Binding-site contacts:
Ligand atom O2 contacts residue THR45 of chain 1.A at 2.9 Å (h-bond).
Ligand atom O2A contacts residue LYS66 of chain 1.A at 3.8 Å.
Ligand atom C5 contacts residue ASP121 of chain 1.A at 4.2 Å.
Ligand atom O2 contacts residue HIS12 of chain 1.A at 3.3 Å.
Ligand atom C4 contacts residue THR45 of chain 1.A at 3.5 Å.
Ligand atom N3 contacts residue VAL43 of chain 1.A at 4.2 Å.
Ligand atom O2 contacts residue VAL43 of chain 1.A at 4.0 Å.
Ligand atom O2' contacts residue PHE120 of chain 1.A at 2.6 Å (h-bond).
Ligand atom N3 contacts residue THR45 of chain 1.A at 2.7 Å (h-bond).
Ligand atom C2 contacts residue ASN44 of chain 1.A at 3.9 Å.
Ligand atom C1' contacts residue VAL43 of chain 1.A at 3.4 Å (hydrophobic).
Ligand atom O3' contacts residue U5F1 of chain 1.D at 2.8 Å (h-bond).
Ligand atom N3 contacts residue PHE120 of chain 1.A at 3.4 Å.
Ligand atom C5 contacts residue VAL43 of chain 1.A at 4.0 Å (hydrophobic).
Ligand atom C2 contacts residue THR45 of chain 1.A at 3.6 Å.
Ligand atom O4 contacts residue ASP83 of chain 1.A at 4.3 Å.
Ligand atom N1 contacts residue VAL43 of chain 1.A at 3.8 Å.
Ligand atom O3' contacts residue LYS41 of chain 1.A at 3.4 Å (salt-bridge).
Ligand atom O2 contacts residue PHE120 of chain 1.A at 3.8 Å.
Ligand atom O4 contacts residue PHE120 of chain 1.A at 3.8 Å.
Ligand atom O4 contacts residue ALA122 of chain 1.A at 4.3 Å.
Ligand atom O02 contacts residue LYS66 of chain 1.A at 4.3 Å.
Ligand atom O2 contacts residue ASN44 of chain 1.A at 3.3 Å.
Ligand atom O4 contacts residue THR45 of chain 1.A at 3.5 Å (h-bond).
Ligand atom O05 contacts residue LYS66 of chain 1.A at 4.0 Å.
Ligand atom C2' contacts residue PHE120 of chain 1.A at 3.3 Å (hydrophobic).
Ligand atom C3' contacts residue U5F1 of chain 1.D at 4.0 Å.
Ligand atom C4' contacts residue LYS41 of chain 1.A at 4.2 Å.
Ligand atom C4 contacts residue VAL43 of chain 1.A at 4.1 Å (hydrophobic).
Ligand atom C6 contacts residue VAL43 of chain 1.A at 4.1 Å (hydrophobic).
Ligand atom C1' contacts residue LYS41 of chain 1.A at 4.2 Å.
Ligand atom O4' contacts residue VAL43 of chain 1.A at 3.2 Å (h-bond).
Ligand atom O2' contacts residue HIS119 of chain 1.A at 4.2 Å.
Ligand atom O4' contacts residue LYS41 of chain 1.A at 4.1 Å.
Ligand atom O1G contacts residue LYS66 of chain 1.A at 3.9 Å.
Ligand atom C5 contacts residue LYS66 of chain 1.A at 4.2 Å.
Ligand atom C4 contacts residue PHE120 of chain 1.A at 3.9 Å (hydrophobic).
Ligand atom O2' contacts residue HIS12 of chain 1.A at 3.6 Å.
Ligand atom C2 contacts residue PHE120 of chain 1.A at 3.7 Å (hydrophobic).
Ligand atom C2 contacts residue VAL43 of chain 1.A at 4.1 Å (hydrophobic).

Sequence of chain 1.A:
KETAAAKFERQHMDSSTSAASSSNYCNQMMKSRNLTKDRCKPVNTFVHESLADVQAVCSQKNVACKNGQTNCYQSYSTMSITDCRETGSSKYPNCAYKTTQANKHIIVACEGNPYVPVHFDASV

This protein binds this small molecule.
Small molecule (SMILES): O=c1ccn([C@@H]2O[C@H](COP(=O)(O)OP(=O)(O)OP(=O)(O)OP(=O)(O)OP(=O)(O)O)[C@@H](O)[C@H]2O)c(=O)[nH]1